Binding-site contacts:
Ligand atom O1B contacts residue SER414 of chain 1.A at 3.4 Å.
Ligand atom O3B contacts residue LYS560 of chain 1.A at 3.7 Å.
Ligand atom O2B contacts residue SER414 of chain 1.A at 3.4 Å (h-bond).
Ligand atom O2G contacts residue THR413 of chain 1.A at 3.6 Å.
Ligand atom O1B contacts residue ALA415 of chain 1.A at 3.6 Å (h-bond).
Ligand atom O1G contacts residue ASP411 of chain 1.A at 2.9 Å (salt-bridge).
Ligand atom PB contacts residue ALA415 of chain 1.A at 3.8 Å.
Ligand atom C3' contacts residue ASN564 of chain 1.A at 3.7 Å.
Ligand atom PG contacts residue CA1 of chain 1.E at 3.5 Å.
Ligand atom O3' contacts residue TYR416 of chain 1.A at 3.1 Å (h-bond).
Ligand atom O3' contacts residue ALA415 of chain 1.A at 3.4 Å (h-bond).
Ligand atom O2G contacts residue SER414 of chain 1.A at 2.9 Å (h-bond).
Ligand atom O1G contacts residue CA1 of chain 1.E at 2.2 Å.
Ligand atom O2A contacts residue CA1 of chain 1.E at 2.4 Å.
Ligand atom O1A contacts residue LYS560 of chain 1.A at 3.2 Å (salt-bridge).
Ligand atom O3A contacts residue LYS560 of chain 1.A at 3.2 Å.
Ligand atom O2G contacts residue ARG482 of chain 1.A at 2.9 Å (salt-bridge).
Ligand atom C5' contacts residue ASP623 of chain 1.A at 3.5 Å.
Ligand atom PB contacts residue SER414 of chain 1.A at 3.6 Å.
Ligand atom O2B contacts residue ASP623 of chain 1.A at 3.2 Å (salt-bridge).
Ligand atom O3B contacts residue SER414 of chain 1.A at 3.5 Å (h-bond).
Ligand atom O2A contacts residue CA1 of chain 1.F at 2.8 Å.
Ligand atom O1G contacts residue LEU412 of chain 1.A at 3.3 Å (h-bond).
Ligand atom PG contacts residue ARG482 of chain 1.A at 3.7 Å.
Ligand atom C2' contacts residue TYR416 of chain 1.A at 3.7 Å (hydrophobic).
Ligand atom O3' contacts residue ASN564 of chain 1.A at 3.5 Å (h-bond).
Ligand atom PA contacts residue CA1 of chain 1.E at 3.6 Å.
Ligand atom O3B contacts residue ARG482 of chain 1.A at 3.8 Å.
Ligand atom O1B contacts residue ASN564 of chain 1.A at 3.2 Å (h-bond).
Ligand atom O2B contacts residue LEU412 of chain 1.A at 3.2 Å (h-bond).
Ligand atom O4' contacts residue THR622 of chain 1.A at 3.6 Å.
Ligand atom O2A contacts residue ASP411 of chain 1.A at 3.4 Å (salt-bridge).
Ligand atom O2A contacts residue ASP623 of chain 1.A at 3.2 Å (salt-bridge).
Ligand atom O3G contacts residue ARG482 of chain 1.A at 2.8 Å (salt-bridge).
Ligand atom O2B contacts residue ALA415 of chain 1.A at 3.0 Å (h-bond).
Ligand atom O2B contacts residue CA1 of chain 1.E at 2.3 Å.
Ligand atom O3A contacts residue CA1 of chain 1.E at 3.8 Å.
Ligand atom PB contacts residue CA1 of chain 1.E at 3.4 Å.
Ligand atom PG contacts residue SER414 of chain 1.A at 3.8 Å.
Ligand atom O3G contacts residue LYS560 of chain 1.A at 3.6 Å (salt-bridge).

Sequence of chain 1.A:
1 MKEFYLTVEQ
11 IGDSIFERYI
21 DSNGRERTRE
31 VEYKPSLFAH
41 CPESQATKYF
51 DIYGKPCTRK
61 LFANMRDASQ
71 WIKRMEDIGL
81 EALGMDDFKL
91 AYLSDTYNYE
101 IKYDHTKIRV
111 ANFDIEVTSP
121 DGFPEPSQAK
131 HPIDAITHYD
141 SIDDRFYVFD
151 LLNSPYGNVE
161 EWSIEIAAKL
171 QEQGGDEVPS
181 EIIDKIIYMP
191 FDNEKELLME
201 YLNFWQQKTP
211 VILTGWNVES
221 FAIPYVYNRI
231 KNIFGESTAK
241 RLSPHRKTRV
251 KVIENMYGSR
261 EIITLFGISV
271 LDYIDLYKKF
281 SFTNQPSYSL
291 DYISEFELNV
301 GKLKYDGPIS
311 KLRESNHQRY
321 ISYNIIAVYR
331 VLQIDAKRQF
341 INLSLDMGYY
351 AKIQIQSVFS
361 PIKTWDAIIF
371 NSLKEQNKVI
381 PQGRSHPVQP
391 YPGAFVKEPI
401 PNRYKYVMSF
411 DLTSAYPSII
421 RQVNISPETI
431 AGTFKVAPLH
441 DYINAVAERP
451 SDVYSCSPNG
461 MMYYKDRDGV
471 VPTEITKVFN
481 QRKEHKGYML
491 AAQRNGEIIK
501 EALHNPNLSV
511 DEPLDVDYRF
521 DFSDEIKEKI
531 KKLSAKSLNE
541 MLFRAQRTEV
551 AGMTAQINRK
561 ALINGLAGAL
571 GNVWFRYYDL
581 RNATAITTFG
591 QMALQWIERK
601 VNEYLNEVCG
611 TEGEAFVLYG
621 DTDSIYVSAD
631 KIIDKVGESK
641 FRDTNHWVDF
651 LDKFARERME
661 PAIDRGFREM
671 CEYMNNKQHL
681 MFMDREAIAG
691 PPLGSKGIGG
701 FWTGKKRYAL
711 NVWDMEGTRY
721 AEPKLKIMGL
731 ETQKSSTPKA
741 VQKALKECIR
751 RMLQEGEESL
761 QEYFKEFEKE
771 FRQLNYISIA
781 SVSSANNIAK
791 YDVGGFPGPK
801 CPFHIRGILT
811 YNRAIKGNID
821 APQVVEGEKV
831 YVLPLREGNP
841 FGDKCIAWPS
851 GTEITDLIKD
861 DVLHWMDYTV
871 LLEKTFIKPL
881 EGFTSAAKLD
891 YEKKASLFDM

This small molecule binds to this protein.
Small molecule (SMILES): Nc1ccn([C@H]2C[C@H](O)[C@@H](CO[P](=O)(O)O[P](=O)(O)OP(=O)(O)O)O2)c(=O)n1